The protein below binds the small molecule below.
Small molecule (SMILES): CC(=O)N[C@H]1[C@@H](O[C@H]2[C@H](O)[C@@H](NC(C)=O)CO[C@@H]2CO)O[C@H](CO)[C@@H](O[C@@H]2O[C@H](CO[C@H]3O[C@H](CO)[C@@H](O)[C@H](O)[C@@H]3O)[C@@H](O)[C@H](O[C@H]3O[C@H](CO)[C@@H](O)[C@H](O)[C@@H]3O)[C@@H]2O)[C@@H]1O

Binding-site contacts:
Ligand atom C1 contacts residue ASN30 of chain 1.A at 1.4 Å.
Ligand atom O6 contacts residue PHE94 of chain 1.A at 3.7 Å.
Ligand atom N2 contacts residue ASN30 of chain 1.A at 2.8 Å (h-bond).
Ligand atom C6 contacts residue GLU64 of chain 1.A at 4.2 Å.
Ligand atom C8 contacts residue GLU4 of chain 1.A at 3.2 Å.
Ligand atom C1 contacts residue PHE94 of chain 1.A at 3.9 Å (hydrophobic).
Ligand atom O5 contacts residue ASN30 of chain 1.A at 2.4 Å (h-bond).
Ligand atom C8 contacts residue GLU62 of chain 1.A at 4.3 Å.
Ligand atom C2 contacts residue ASN30 of chain 1.A at 2.5 Å.
Ligand atom C5 contacts residue SER96 of chain 1.A at 3.7 Å.
Ligand atom O6 contacts residue GLU64 of chain 1.A at 3.8 Å.
Ligand atom O6 contacts residue GLU64 of chain 1.A at 3.5 Å (salt-bridge).
Ligand atom O5 contacts residue PHE94 of chain 1.A at 3.0 Å.
Ligand atom O6 contacts residue THR63 of chain 1.A at 4.1 Å.
Ligand atom C1 contacts residue SER96 of chain 1.A at 4.5 Å.
Ligand atom C6 contacts residue SER96 of chain 1.A at 3.6 Å.
Ligand atom O6 contacts residue ASP65 of chain 1.A at 4.1 Å.
Ligand atom C5 contacts residue ASN30 of chain 1.A at 3.5 Å.
Ligand atom C7 contacts residue ASN30 of chain 1.A at 3.8 Å.
Ligand atom O5 contacts residue SER96 of chain 1.A at 3.7 Å.
Ligand atom C6 contacts residue PHE94 of chain 1.A at 4.0 Å (hydrophobic).
Ligand atom C5 contacts residue PHE94 of chain 1.A at 4.1 Å (hydrophobic).
Ligand atom C3 contacts residue ASN30 of chain 1.A at 3.5 Å.
Ligand atom C4 contacts residue ASN30 of chain 1.A at 4.1 Å.

Sequence of chain 1.A:
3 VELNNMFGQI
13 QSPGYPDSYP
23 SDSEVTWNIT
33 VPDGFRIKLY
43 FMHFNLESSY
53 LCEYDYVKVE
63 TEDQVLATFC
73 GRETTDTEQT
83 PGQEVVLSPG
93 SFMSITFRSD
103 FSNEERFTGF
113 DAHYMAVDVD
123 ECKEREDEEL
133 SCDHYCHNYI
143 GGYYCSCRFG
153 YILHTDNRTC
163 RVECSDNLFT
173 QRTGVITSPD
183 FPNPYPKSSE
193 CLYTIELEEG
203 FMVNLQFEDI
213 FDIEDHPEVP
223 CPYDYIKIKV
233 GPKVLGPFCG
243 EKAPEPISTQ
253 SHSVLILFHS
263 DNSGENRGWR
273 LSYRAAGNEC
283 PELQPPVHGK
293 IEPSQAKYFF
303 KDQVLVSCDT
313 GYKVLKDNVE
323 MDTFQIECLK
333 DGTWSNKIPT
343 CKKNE